Sequence of chain 1.S:
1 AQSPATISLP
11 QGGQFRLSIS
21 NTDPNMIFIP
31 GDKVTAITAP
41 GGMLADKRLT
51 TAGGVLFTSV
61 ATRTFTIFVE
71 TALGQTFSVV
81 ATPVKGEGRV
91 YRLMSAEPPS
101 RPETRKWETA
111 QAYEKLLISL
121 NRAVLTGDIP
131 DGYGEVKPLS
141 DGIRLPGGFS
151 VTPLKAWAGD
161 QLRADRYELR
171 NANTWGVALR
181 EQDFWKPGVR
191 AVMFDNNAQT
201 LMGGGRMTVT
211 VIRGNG

Sequence of chain 1.O:
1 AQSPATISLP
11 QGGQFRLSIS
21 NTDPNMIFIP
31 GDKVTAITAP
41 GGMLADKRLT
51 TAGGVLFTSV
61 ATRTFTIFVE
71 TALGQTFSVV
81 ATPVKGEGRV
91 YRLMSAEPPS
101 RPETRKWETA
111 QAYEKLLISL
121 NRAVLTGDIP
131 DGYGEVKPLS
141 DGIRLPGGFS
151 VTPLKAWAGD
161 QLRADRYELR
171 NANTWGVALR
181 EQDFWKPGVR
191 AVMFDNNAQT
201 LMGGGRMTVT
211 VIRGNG

This protein binds this small molecule.
Small molecule (SMILES): CSCC[C@H](NC(=O)CNC(=O)[C@@H]1CCCN1)C(=O)N[C@@H](CCSC)C(=O)N[C@@H](CC(=O)O)C(=O)N[C@@H](CO)C(=O)N[C@@H](CCC(N)=O)C(=O)N[C@@H](CCC(=O)O)C(=O)N[C@@H](Cc1ccccc1)C(=O)N[C@H](C=O)CO

Binding-site contacts:
Ligand atom CE contacts residue ASP46 of chain 1.S at 3.1 Å.
Ligand atom CA contacts residue THR35 of chain 1.O at 3.7 Å.
Ligand atom CB contacts residue LEU49 of chain 1.O at 3.8 Å (hydrophobic).
Ligand atom CB contacts residue ALA39 of chain 1.O at 3.8 Å (hydrophobic).
Ligand atom CD2 contacts residue LEU49 of chain 1.O at 3.7 Å (hydrophobic).
Ligand atom OG contacts residue ARG48 of chain 1.S at 3.7 Å.
Ligand atom OD1 contacts residue MET43 of chain 1.O at 3.2 Å (h-bond).
Ligand atom CB contacts residue THR35 of chain 1.O at 3.8 Å.
Ligand atom CD2 contacts residue VAL34 of chain 1.O at 3.6 Å (hydrophobic).
Ligand atom CD2 contacts residue THR35 of chain 1.O at 3.6 Å.
Ligand atom CA contacts residue ILE37 of chain 1.O at 3.6 Å (hydrophobic).
Ligand atom CG contacts residue ASP46 of chain 1.S at 3.9 Å.
Ligand atom CA contacts residue THR35 of chain 1.O at 3.4 Å.
Ligand atom CE contacts residue ARG48 of chain 1.S at 3.5 Å.
Ligand atom CG contacts residue ALA39 of chain 1.O at 3.6 Å (hydrophobic).
Ligand atom N contacts residue THR35 of chain 1.O at 2.8 Å (h-bond).
Ligand atom NE2 contacts residue LYS47 of chain 1.O at 3.9 Å.
Ligand atom CA contacts residue ASP46 of chain 1.S at 3.7 Å.
Ligand atom C contacts residue THR35 of chain 1.O at 3.5 Å.
Ligand atom CG contacts residue MET43 of chain 1.O at 3.4 Å (hydrophobic).
Ligand atom CE2 contacts residue VAL55 of chain 1.O at 3.5 Å (hydrophobic).
Ligand atom O contacts residue MET43 of chain 1.O at 3.7 Å.
Ligand atom O contacts residue ALA45 of chain 1.S at 4.0 Å.
Ligand atom OD2 contacts residue MET43 of chain 1.O at 2.9 Å (h-bond).
Ligand atom N contacts residue ILE37 of chain 1.O at 3.4 Å (h-bond).
Ligand atom O contacts residue ILE37 of chain 1.O at 3.4 Å (h-bond).
Ligand atom OE1 contacts residue LYS47 of chain 1.O at 3.0 Å.
Ligand atom OD2 contacts residue ALA39 of chain 1.O at 2.8 Å (h-bond).
Ligand atom O contacts residue THR58 of chain 1.S at 3.4 Å.
Ligand atom O contacts residue ALA39 of chain 1.O at 3.6 Å (h-bond).
Ligand atom O contacts residue THR38 of chain 1.O at 3.4 Å.
Ligand atom OG contacts residue THR38 of chain 1.O at 3.5 Å (h-bond).
Ligand atom CG contacts residue THR35 of chain 1.O at 3.8 Å.
Ligand atom CG contacts residue PRO40 of chain 1.O at 3.7 Å (hydrophobic).
Ligand atom CB contacts residue ARG48 of chain 1.S at 3.9 Å.
Ligand atom O contacts residue ALA36 of chain 1.O at 3.2 Å.
Ligand atom N contacts residue ASP46 of chain 1.S at 3.5 Å (salt-bridge).
Ligand atom O contacts residue ILE37 of chain 1.O at 3.7 Å.
Ligand atom O contacts residue THR35 of chain 1.O at 3.9 Å.
Ligand atom CZ contacts residue VAL55 of chain 1.O at 3.5 Å (hydrophobic).